Sequence of chain 1.A:
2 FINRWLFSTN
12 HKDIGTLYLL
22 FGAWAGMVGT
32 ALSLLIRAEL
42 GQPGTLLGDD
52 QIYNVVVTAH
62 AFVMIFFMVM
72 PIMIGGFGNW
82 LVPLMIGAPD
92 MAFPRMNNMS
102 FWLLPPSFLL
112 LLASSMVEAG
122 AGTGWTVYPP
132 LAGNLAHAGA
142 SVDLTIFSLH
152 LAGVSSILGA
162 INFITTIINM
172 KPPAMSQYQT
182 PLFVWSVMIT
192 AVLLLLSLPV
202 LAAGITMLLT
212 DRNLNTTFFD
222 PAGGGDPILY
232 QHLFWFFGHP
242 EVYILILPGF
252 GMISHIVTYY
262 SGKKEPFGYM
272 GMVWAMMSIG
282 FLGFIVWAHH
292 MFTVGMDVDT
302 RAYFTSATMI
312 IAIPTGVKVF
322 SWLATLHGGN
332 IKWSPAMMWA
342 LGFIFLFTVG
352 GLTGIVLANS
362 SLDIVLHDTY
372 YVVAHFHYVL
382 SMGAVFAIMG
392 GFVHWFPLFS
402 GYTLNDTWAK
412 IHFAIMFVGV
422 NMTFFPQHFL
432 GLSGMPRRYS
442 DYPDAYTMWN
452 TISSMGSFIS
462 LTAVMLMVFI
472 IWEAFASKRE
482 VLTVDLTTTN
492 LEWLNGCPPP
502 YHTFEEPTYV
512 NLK

Binding-site contacts:
Ligand atom C37 contacts residue ALA30 of chain 1.M at 4.0 Å (hydrophobic).
Ligand atom C22 contacts residue TRP98 of chain 1.D at 3.4 Å (hydrophobic).
Ligand atom O16 contacts residue GLY31 of chain 1.M at 3.7 Å.
Ligand atom O61 contacts residue TYR102 of chain 1.D at 3.9 Å.
Ligand atom O16 contacts residue LEU27 of chain 1.M at 4.1 Å.
Ligand atom C10 contacts residue TYR35 of chain 1.M at 3.5 Å (hydrophobic).
Ligand atom C34 contacts residue PHE459 of chain 1.A at 4.0 Å (hydrophobic).
Ligand atom O49 contacts residue TRP32 of chain 1.M at 3.5 Å (h-bond).
Ligand atom O5 contacts residue TRP98 of chain 1.D at 3.4 Å.
Ligand atom C22 contacts residue LEU27 of chain 1.M at 4.1 Å (hydrophobic).
Ligand atom C1 contacts residue TRP32 of chain 1.M at 3.6 Å (hydrophobic).
Ligand atom O55 contacts residue TRP32 of chain 1.M at 3.1 Å.
Ligand atom C19 contacts residue LEU27 of chain 1.M at 3.8 Å (hydrophobic).
Ligand atom C9 contacts residue TYR35 of chain 1.M at 4.1 Å (hydrophobic).
Ligand atom C57 contacts residue TRP98 of chain 1.D at 3.6 Å (hydrophobic).
Ligand atom C28 contacts residue LEU27 of chain 1.M at 4.0 Å (hydrophobic).
Ligand atom O6 contacts residue TYR35 of chain 1.M at 2.9 Å (h-bond).
Ligand atom C57 contacts residue TYR35 of chain 1.M at 4.0 Å (hydrophobic).
Ligand atom C34 contacts residue LEU27 of chain 1.M at 4.0 Å (hydrophobic).
Ligand atom O3 contacts residue TRP32 of chain 1.M at 3.9 Å.
Ligand atom C18 contacts residue TRP98 of chain 1.D at 3.9 Å (hydrophobic).
Ligand atom O49 contacts residue LEU28 of chain 1.M at 2.9 Å (h-bond).
Ligand atom C11 contacts residue TYR35 of chain 1.M at 4.0 Å (hydrophobic).
Ligand atom O49 contacts residue GLY31 of chain 1.M at 4.1 Å.
Ligand atom O61 contacts residue TRP98 of chain 1.D at 2.9 Å (h-bond).
Ligand atom O1 contacts residue TYR35 of chain 1.M at 3.1 Å.
Ligand atom C5 contacts residue TYR35 of chain 1.M at 3.8 Å (hydrophobic).
Ligand atom O16 contacts residue LEU28 of chain 1.M at 3.9 Å.
Ligand atom C40 contacts residue PHE37 of chain 1.L at 4.0 Å (hydrophobic).
Ligand atom C40 contacts residue ALA30 of chain 1.M at 3.8 Å (hydrophobic).
Ligand atom O16 contacts residue TRP98 of chain 1.D at 3.8 Å.
Ligand atom C25 contacts residue TRP98 of chain 1.D at 3.8 Å (hydrophobic).
Ligand atom C18 contacts residue LEU28 of chain 1.M at 3.8 Å (hydrophobic).
Ligand atom C37 contacts residue LEU34 of chain 1.M at 4.1 Å (hydrophobic).
Ligand atom C1 contacts residue LEU28 of chain 1.M at 3.9 Å (hydrophobic).
Ligand atom C43 contacts residue PHE459 of chain 1.A at 3.8 Å (hydrophobic).
Ligand atom C22 contacts residue GLY31 of chain 1.M at 4.1 Å.
Ligand atom C28 contacts residue TRP98 of chain 1.D at 3.9 Å (hydrophobic).
Ligand atom O3 contacts residue HIS36 of chain 1.M at 3.2 Å.
Ligand atom C1 contacts residue GLY31 of chain 1.M at 3.8 Å.

The protein below binds the small molecule below.
Small molecule (SMILES): CCCCCCCCCCO[C@@H]1O[C@H](CO)[C@@H](O[C@H]2O[C@H](CO)[C@@H](O)[C@H](O)[C@H]2O)[C@H](O)[C@H]1O

Sequence of chain 1.D:
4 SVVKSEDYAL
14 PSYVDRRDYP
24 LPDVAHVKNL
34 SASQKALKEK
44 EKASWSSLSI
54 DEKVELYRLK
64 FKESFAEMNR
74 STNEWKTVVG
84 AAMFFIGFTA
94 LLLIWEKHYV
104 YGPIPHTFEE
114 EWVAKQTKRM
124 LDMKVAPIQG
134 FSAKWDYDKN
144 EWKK

Sequence of chain 1.L:
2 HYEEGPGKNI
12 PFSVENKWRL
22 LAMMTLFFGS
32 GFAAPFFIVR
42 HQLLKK

Sequence of chain 1.M:
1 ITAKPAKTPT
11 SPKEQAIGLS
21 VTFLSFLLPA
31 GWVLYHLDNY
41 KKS